Sequence of chain 2.B:
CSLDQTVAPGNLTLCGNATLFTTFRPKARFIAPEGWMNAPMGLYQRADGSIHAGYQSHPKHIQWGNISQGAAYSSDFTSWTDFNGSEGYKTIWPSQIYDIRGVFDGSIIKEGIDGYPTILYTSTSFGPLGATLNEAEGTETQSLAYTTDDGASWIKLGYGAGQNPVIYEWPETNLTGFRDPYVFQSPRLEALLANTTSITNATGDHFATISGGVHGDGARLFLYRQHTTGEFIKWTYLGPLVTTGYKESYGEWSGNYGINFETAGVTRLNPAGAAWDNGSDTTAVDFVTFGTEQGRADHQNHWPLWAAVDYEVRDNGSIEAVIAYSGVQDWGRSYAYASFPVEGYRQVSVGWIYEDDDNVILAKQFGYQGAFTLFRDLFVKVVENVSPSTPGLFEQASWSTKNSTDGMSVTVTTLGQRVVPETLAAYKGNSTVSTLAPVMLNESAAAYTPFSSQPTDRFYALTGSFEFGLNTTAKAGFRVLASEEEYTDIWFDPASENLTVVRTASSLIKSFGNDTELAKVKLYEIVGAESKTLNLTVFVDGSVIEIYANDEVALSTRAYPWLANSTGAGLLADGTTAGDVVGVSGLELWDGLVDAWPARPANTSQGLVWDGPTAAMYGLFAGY

Sequence of chain 1.B:
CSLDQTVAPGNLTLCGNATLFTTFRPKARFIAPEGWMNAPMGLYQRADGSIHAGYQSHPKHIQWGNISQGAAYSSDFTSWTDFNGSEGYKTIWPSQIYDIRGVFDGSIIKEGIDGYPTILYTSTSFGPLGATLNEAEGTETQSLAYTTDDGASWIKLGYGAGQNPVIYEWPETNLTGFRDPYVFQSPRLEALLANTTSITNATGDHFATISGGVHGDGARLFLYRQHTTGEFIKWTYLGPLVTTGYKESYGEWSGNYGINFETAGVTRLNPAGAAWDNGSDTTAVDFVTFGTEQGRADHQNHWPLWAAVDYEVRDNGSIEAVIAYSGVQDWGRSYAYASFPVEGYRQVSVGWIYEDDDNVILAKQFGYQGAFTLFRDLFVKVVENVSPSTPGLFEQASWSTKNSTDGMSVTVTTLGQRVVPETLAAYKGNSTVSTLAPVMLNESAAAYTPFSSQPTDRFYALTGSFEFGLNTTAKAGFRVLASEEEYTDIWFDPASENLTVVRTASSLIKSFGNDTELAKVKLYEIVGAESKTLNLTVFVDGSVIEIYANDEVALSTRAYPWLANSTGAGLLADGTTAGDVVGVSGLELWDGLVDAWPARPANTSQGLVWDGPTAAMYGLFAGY

Binding-site contacts:
Ligand atom C6 contacts residue LEU649 of chain 2.B at 3.9 Å (hydrophobic).
Ligand atom C4 contacts residue LEU649 of chain 2.B at 3.8 Å (hydrophobic).
Ligand atom O4 contacts residue TRP651 of chain 2.B at 3.7 Å.
Ligand atom C1 contacts residue LEU649 of chain 2.B at 4.3 Å (hydrophobic).
Ligand atom O5 contacts residue TRP651 of chain 2.B at 4.2 Å.
Ligand atom O6 contacts residue TYR665 of chain 2.B at 3.8 Å.
Ligand atom C4 contacts residue TRP651 of chain 2.B at 3.9 Å (hydrophobic).
Ligand atom C6 contacts residue TRP651 of chain 2.B at 3.8 Å (hydrophobic).
Ligand atom O5 contacts residue ASN58 of chain 2.B at 2.3 Å (h-bond).
Ligand atom O6 contacts residue VAL650 of chain 2.B at 3.9 Å.
Ligand atom O6 contacts residue LYS405 of chain 2.B at 3.1 Å (salt-bridge).
Ligand atom O7 contacts residue ALA202 of chain 1.B at 4.0 Å.
Ligand atom N2 contacts residue ASN58 of chain 2.B at 2.9 Å (h-bond).
Ligand atom C7 contacts residue ASN58 of chain 2.B at 3.6 Å.
Ligand atom C4 contacts residue ASN58 of chain 2.B at 4.1 Å.
Ligand atom O6 contacts residue LEU649 of chain 2.B at 4.3 Å.
Ligand atom C2 contacts residue TRP651 of chain 2.B at 3.9 Å (hydrophobic).
Ligand atom O7 contacts residue ASN58 of chain 2.B at 3.8 Å.
Ligand atom C1 contacts residue TRP651 of chain 2.B at 4.3 Å (hydrophobic).
Ligand atom C2 contacts residue ASN58 of chain 2.B at 2.4 Å.
Ligand atom C1 contacts residue TRP651 of chain 2.B at 3.9 Å (hydrophobic).
Ligand atom C3 contacts residue TRP651 of chain 2.B at 4.0 Å (hydrophobic).
Ligand atom C5 contacts residue TRP651 of chain 2.B at 4.3 Å (hydrophobic).
Ligand atom C3 contacts residue ASN58 of chain 2.B at 3.8 Å.
Ligand atom C2 contacts residue LEU649 of chain 2.B at 4.0 Å (hydrophobic).
Ligand atom O5 contacts residue TRP651 of chain 2.B at 3.4 Å.
Ligand atom C1 contacts residue LYS405 of chain 2.B at 4.3 Å.
Ligand atom C1 contacts residue ASN58 of chain 2.B at 1.4 Å.
Ligand atom C5 contacts residue LEU649 of chain 2.B at 4.0 Å (hydrophobic).
Ligand atom C6 contacts residue LYS405 of chain 2.B at 4.0 Å.
Ligand atom C6 contacts residue TYR665 of chain 2.B at 4.3 Å (hydrophobic).
Ligand atom C6 contacts residue VAL650 of chain 2.B at 3.5 Å (hydrophobic).
Ligand atom O4 contacts residue TRP651 of chain 2.B at 4.2 Å.
Ligand atom C5 contacts residue TRP651 of chain 2.B at 3.9 Å (hydrophobic).
Ligand atom O7 contacts residue TRP651 of chain 2.B at 4.3 Å.
Ligand atom O3 contacts residue TRP651 of chain 2.B at 3.4 Å.
Ligand atom C5 contacts residue LYS405 of chain 2.B at 4.0 Å.
Ligand atom O5 contacts residue LEU649 of chain 2.B at 3.5 Å.
Ligand atom C5 contacts residue ASN58 of chain 2.B at 3.6 Å.
Ligand atom O5 contacts residue LYS405 of chain 2.B at 4.0 Å.

A protein and the small-molecule ligand that binds it are described below.
Small molecule (SMILES): CC(=O)N[C@H]1[C@H](O[C@H]2[C@H](O)[C@@H](NC(C)=O)CO[C@@H]2CO)O[C@H](CO)[C@@H](O[C@@H]2O[C@H](CO)[C@@H](O)[C@H](O)[C@@H]2O)[C@@H]1O